Sequence of chain 1.A:
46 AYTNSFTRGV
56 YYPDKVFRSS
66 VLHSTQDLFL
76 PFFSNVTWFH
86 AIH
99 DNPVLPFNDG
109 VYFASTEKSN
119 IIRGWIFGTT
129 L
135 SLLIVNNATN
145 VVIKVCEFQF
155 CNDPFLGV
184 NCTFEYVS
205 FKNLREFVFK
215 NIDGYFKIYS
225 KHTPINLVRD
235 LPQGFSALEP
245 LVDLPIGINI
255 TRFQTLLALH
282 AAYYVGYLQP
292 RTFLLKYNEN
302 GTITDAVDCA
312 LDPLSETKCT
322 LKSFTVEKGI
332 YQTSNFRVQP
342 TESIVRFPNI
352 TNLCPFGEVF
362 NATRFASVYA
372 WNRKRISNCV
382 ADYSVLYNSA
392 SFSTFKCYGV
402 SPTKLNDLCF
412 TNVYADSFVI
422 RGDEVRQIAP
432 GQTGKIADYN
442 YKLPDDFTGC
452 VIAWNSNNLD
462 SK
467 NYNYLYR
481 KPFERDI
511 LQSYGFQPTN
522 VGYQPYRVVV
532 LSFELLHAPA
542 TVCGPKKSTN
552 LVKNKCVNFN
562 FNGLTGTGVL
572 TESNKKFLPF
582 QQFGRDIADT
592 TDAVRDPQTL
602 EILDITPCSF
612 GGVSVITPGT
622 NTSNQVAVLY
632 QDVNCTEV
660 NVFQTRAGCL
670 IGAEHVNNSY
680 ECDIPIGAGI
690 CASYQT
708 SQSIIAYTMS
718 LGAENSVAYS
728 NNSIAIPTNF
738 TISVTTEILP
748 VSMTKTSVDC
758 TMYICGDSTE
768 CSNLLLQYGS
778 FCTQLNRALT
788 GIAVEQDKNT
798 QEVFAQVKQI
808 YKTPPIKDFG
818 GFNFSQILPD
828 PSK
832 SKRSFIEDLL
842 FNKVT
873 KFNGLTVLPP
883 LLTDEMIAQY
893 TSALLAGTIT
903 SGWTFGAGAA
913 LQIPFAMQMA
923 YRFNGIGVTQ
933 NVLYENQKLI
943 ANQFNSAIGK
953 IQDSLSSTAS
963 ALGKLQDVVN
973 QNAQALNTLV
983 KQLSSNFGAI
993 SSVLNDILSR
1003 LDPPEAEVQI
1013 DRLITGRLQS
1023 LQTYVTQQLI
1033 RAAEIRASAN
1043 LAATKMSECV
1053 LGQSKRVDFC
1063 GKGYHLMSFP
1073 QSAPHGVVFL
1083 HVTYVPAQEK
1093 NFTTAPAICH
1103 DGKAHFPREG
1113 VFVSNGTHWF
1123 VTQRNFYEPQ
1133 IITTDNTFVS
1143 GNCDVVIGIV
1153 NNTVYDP

Binding-site contacts:
Ligand atom O7 contacts residue ASN676 of chain 1.A at 3.0 Å (h-bond).
Ligand atom O7 contacts residue HIS674 of chain 1.A at 4.2 Å.
Ligand atom C5 contacts residue ASN676 of chain 1.A at 3.8 Å.
Ligand atom C7 contacts residue ASN676 of chain 1.A at 3.2 Å.
Ligand atom C8 contacts residue ASN676 of chain 1.A at 3.9 Å.
Ligand atom C1 contacts residue ASN676 of chain 1.A at 1.5 Å.
Ligand atom O5 contacts residue ASN676 of chain 1.A at 2.4 Å (h-bond).
Ligand atom C8 contacts residue VAL675 of chain 1.A at 4.2 Å (hydrophobic).
Ligand atom C2 contacts residue ASN676 of chain 1.A at 2.5 Å.
Ligand atom C4 contacts residue ASN676 of chain 1.A at 4.3 Å.
Ligand atom C8 contacts residue HIS674 of chain 1.A at 3.2 Å.
Ligand atom C3 contacts residue ASN676 of chain 1.A at 3.8 Å.
Ligand atom C7 contacts residue HIS674 of chain 1.A at 4.2 Å.
Ligand atom N2 contacts residue ASN676 of chain 1.A at 2.9 Å (h-bond).

A protein and the small-molecule ligand that binds it are described below.
Small molecule (SMILES): CC(=O)N[C@@H]1[C@@H](O)[C@H](O)[C@@H](CO)O[C@H]1O